A protein and the small-molecule ligand that binds it are described below.
Small molecule (SMILES): CC(C)C[C@H](N)C(=O)N[C@@H](Cc1ccccc1)C(=O)NCC(=O)N[C@@H](Cc1ccc(O)cc1)C(=O)N1CCC[C@H]1C(=O)N[C@H](C(=O)N[C@@H](Cc1ccc(O)cc1)C(=O)N[C@H](C(=O)O)C(C)C)C(C)C

Sequence of chain 1.D:
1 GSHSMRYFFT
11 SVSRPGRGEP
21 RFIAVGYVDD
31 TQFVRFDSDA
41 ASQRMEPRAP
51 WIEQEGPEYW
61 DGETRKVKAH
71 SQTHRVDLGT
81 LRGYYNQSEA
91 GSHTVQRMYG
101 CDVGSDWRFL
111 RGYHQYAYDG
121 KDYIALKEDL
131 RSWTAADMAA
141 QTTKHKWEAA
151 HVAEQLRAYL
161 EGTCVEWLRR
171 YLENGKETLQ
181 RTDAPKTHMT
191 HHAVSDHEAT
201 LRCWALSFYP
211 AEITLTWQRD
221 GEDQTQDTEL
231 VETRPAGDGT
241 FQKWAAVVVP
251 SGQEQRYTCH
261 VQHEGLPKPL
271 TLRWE

Binding-site contacts:
Ligand atom CD2 contacts residue GLN155 of chain 1.D at 2.9 Å.
Ligand atom O contacts residue LYS146 of chain 1.D at 2.5 Å (salt-bridge).
Ligand atom CD1 contacts residue MET45 of chain 1.D at 3.4 Å (hydrophobic).
Ligand atom CD2 contacts residue PHE9 of chain 1.D at 3.4 Å (hydrophobic).
Ligand atom CD1 contacts residue TYR159 of chain 1.D at 3.6 Å (hydrophobic).
Ligand atom N contacts residue ASP77 of chain 1.D at 3.1 Å (salt-bridge).
Ligand atom O contacts residue HIS70 of chain 1.D at 3.1 Å.
Ligand atom CA contacts residue ASP77 of chain 1.D at 3.7 Å.
Ligand atom N contacts residue TYR159 of chain 1.D at 3.6 Å.
Ligand atom OXT contacts residue TYR84 of chain 1.D at 2.9 Å (h-bond).
Ligand atom O contacts residue THR80 of chain 1.D at 3.7 Å.
Ligand atom CB contacts residue TYR99 of chain 1.D at 3.4 Å (hydrophobic).
Ligand atom CD2 contacts residue TYR7 of chain 1.D at 3.7 Å (hydrophobic).
Ligand atom CE2 contacts residue GLN155 of chain 1.D at 3.4 Å.
Ligand atom O contacts residue THR73 of chain 1.D at 3.3 Å.
Ligand atom CG contacts residue GLN155 of chain 1.D at 3.1 Å.
Ligand atom CD2 contacts residue TYR99 of chain 1.D at 3.2 Å (hydrophobic).
Ligand atom CG2 contacts residue ASP77 of chain 1.D at 3.3 Å.
Ligand atom OXT contacts residue LYS146 of chain 1.D at 3.5 Å (salt-bridge).
Ligand atom O contacts residue TRP147 of chain 1.D at 2.8 Å (h-bond).
Ligand atom CZ contacts residue GLN155 of chain 1.D at 3.5 Å.
Ligand atom OXT contacts residue THR143 of chain 1.D at 2.8 Å (h-bond).
Ligand atom CD1 contacts residue LEU156 of chain 1.D at 3.6 Å (hydrophobic).
Ligand atom CZ contacts residue LEU156 of chain 1.D at 3.6 Å (hydrophobic).
Ligand atom N contacts residue TYR159 of chain 1.D at 3.5 Å (h-bond).
Ligand atom C contacts residue TYR99 of chain 1.D at 3.5 Å (hydrophobic).
Ligand atom N contacts residue TYR99 of chain 1.D at 2.7 Å (h-bond).
Ligand atom CE1 contacts residue GLN155 of chain 1.D at 3.5 Å.
Ligand atom O contacts residue LYS66 of chain 1.D at 3.5 Å (salt-bridge).
Ligand atom CG2 contacts residue ARG97 of chain 1.D at 3.7 Å.
Ligand atom CD2 contacts residue VAL76 of chain 1.D at 3.6 Å (hydrophobic).
Ligand atom CB contacts residue GLN155 of chain 1.D at 3.6 Å.
Ligand atom CG1 contacts residue TRP147 of chain 1.D at 3.5 Å (hydrophobic).
Ligand atom CE1 contacts residue LEU156 of chain 1.D at 3.5 Å (hydrophobic).
Ligand atom N contacts residue TYR7 of chain 1.D at 3.7 Å.
Ligand atom CA contacts residue TYR99 of chain 1.D at 3.5 Å (hydrophobic).
Ligand atom C contacts residue LYS146 of chain 1.D at 3.3 Å.
Ligand atom C contacts residue TYR159 of chain 1.D at 3.7 Å (hydrophobic).
Ligand atom CA contacts residue THR143 of chain 1.D at 3.6 Å.
Ligand atom CA contacts residue TYR99 of chain 1.D at 3.6 Å (hydrophobic).